Sequence of chain 1.A:
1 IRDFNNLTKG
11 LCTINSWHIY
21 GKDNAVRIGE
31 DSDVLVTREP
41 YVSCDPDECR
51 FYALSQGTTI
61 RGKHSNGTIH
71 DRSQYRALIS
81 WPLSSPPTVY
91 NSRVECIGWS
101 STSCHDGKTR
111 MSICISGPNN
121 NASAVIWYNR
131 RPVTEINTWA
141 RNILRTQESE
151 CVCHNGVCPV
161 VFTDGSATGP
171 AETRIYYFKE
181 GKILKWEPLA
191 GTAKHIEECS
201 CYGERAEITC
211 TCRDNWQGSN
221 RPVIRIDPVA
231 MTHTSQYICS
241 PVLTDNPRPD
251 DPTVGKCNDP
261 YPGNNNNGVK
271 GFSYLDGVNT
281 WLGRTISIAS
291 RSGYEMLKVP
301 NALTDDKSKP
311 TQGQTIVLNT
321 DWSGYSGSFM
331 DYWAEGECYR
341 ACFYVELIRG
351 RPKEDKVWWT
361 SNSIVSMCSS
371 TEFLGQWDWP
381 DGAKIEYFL

Binding-site contacts:
Ligand atom C2 contacts residue TRP358 of chain 4.A at 4.5 Å (hydrophobic).
Ligand atom O6 contacts residue TRP358 of chain 4.A at 3.7 Å.
Ligand atom C3 contacts residue ASN66 of chain 4.A at 3.8 Å.
Ligand atom C5 contacts residue TRP358 of chain 4.A at 4.2 Å (hydrophobic).
Ligand atom O5 contacts residue ASN66 of chain 4.A at 2.4 Å (h-bond).
Ligand atom C6 contacts residue TRP358 of chain 4.A at 3.8 Å (hydrophobic).
Ligand atom O7 contacts residue ASN66 of chain 4.A at 3.8 Å.
Ligand atom C1 contacts residue ASN66 of chain 4.A at 1.4 Å.
Ligand atom O4 contacts residue TRP358 of chain 4.A at 4.1 Å.
Ligand atom C4 contacts residue TRP358 of chain 4.A at 3.7 Å (hydrophobic).
Ligand atom O6 contacts residue ASN66 of chain 4.A at 4.5 Å.
Ligand atom C4 contacts residue ASN66 of chain 4.A at 4.2 Å.
Ligand atom C7 contacts residue TYR387 of chain 1.A at 4.3 Å (hydrophobic).
Ligand atom C2 contacts residue ASN66 of chain 4.A at 2.4 Å.
Ligand atom O5 contacts residue TRP358 of chain 4.A at 4.0 Å.
Ligand atom O7 contacts residue TYR387 of chain 1.A at 3.8 Å.
Ligand atom C1 contacts residue TRP358 of chain 4.A at 4.2 Å (hydrophobic).
Ligand atom C7 contacts residue ASN66 of chain 4.A at 3.5 Å.
Ligand atom O3 contacts residue TRP358 of chain 4.A at 4.3 Å.
Ligand atom C5 contacts residue ASN66 of chain 4.A at 3.7 Å.
Ligand atom C1 contacts residue TYR387 of chain 1.A at 4.4 Å (hydrophobic).
Ligand atom N2 contacts residue ASN66 of chain 4.A at 2.9 Å (h-bond).

The protein below binds the small molecule below.
Small molecule (SMILES): CC(=O)N[C@H]1[C@H](O[C@H]2[C@H](O)[C@@H](NC(C)=O)CO[C@@H]2CO)O[C@H](CO)[C@@H](O)[C@@H]1O

Sequence of chain 4.A:
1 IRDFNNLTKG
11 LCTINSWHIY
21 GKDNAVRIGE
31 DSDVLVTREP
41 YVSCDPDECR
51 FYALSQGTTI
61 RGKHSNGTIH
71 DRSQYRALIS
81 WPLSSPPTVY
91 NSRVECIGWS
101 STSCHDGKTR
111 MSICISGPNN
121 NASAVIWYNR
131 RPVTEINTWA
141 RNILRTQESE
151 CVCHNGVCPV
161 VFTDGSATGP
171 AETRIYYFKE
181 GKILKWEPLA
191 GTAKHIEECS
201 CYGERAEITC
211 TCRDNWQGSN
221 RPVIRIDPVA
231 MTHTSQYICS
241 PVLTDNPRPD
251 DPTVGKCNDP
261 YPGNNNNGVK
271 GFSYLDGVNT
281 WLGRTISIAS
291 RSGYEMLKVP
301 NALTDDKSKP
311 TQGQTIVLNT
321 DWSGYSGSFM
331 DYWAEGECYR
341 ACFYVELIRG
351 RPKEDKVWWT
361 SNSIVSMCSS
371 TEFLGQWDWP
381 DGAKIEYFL